Sequence of chain 1.B:
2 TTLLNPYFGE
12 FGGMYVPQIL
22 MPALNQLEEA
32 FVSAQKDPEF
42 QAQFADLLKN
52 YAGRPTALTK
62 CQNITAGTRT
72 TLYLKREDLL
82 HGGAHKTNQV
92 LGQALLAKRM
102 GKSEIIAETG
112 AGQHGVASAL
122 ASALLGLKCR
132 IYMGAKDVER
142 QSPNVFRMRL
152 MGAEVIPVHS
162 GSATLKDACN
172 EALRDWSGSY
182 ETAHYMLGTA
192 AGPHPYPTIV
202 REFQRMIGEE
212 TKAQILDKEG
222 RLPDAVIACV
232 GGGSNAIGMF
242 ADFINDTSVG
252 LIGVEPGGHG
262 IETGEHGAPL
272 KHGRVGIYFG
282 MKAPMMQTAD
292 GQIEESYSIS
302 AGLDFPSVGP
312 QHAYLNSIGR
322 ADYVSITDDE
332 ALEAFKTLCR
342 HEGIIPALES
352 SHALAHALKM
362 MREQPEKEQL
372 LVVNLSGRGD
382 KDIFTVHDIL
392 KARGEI

A protein and the small-molecule ligand that binds it are described below.
Small molecule (SMILES): O=C(NCCOP(=O)(O)O)c1ccc(OC(F)(F)F)cc1

Binding-site contacts:
Ligand atom C4 contacts residue THR190 of chain 1.B at 3.8 Å.
Ligand atom C5 contacts residue THR190 of chain 1.B at 3.4 Å.
Ligand atom C5 contacts residue PHE306 of chain 1.B at 3.2 Å (hydrophobic).
Ligand atom F10 contacts residue PHE280 of chain 1.B at 3.0 Å.
Ligand atom O7 contacts residue LEU188 of chain 1.B at 3.7 Å.
Ligand atom C3 contacts residue CYS170 of chain 1.B at 3.3 Å (hydrophobic).
Ligand atom N13 contacts residue GLU109 of chain 1.B at 2.8 Å (salt-bridge).
Ligand atom O7 contacts residue GLY193 of chain 1.B at 3.5 Å.
Ligand atom F10 contacts residue LEU174 of chain 1.B at 3.6 Å.
Ligand atom O20 contacts residue GLY111 of chain 1.B at 3.1 Å (h-bond).
Ligand atom C2 contacts residue LEU188 of chain 1.B at 3.6 Å (hydrophobic).
Ligand atom O21 contacts residue LYS87 of chain 1.B at 3.4 Å.
Ligand atom O14 contacts residue THR190 of chain 1.B at 3.2 Å.
Ligand atom C2 contacts residue TYR186 of chain 1.B at 3.4 Å (hydrophobic).
Ligand atom F9 contacts residue LEU188 of chain 1.B at 3.5 Å.
Ligand atom C2 contacts residue CYS170 of chain 1.B at 3.5 Å (hydrophobic).
Ligand atom P18 contacts residue GLY111 of chain 1.B at 3.6 Å.
Ligand atom F9 contacts residue TYR186 of chain 1.B at 3.4 Å.
Ligand atom F9 contacts residue LEU174 of chain 1.B at 3.7 Å.
Ligand atom C1 contacts residue LEU188 of chain 1.B at 3.6 Å (hydrophobic).
Ligand atom O20 contacts residue GLN114 of chain 1.B at 3.6 Å.
Ligand atom C3 contacts residue LEU188 of chain 1.B at 3.6 Å (hydrophobic).
Ligand atom O7 contacts residue PHE280 of chain 1.B at 3.6 Å.
Ligand atom O20 contacts residue HIS115 of chain 1.B at 3.0 Å (h-bond).
Ligand atom O19 contacts residue GLY111 of chain 1.B at 3.0 Å (h-bond).
Ligand atom C3 contacts residue GLU109 of chain 1.B at 3.3 Å.
Ligand atom C16 contacts residue GLU109 of chain 1.B at 3.5 Å.
Ligand atom C15 contacts residue GLU109 of chain 1.B at 3.6 Å.
Ligand atom O20 contacts residue THR110 of chain 1.B at 2.4 Å (h-bond).
Ligand atom O14 contacts residue PHE306 of chain 1.B at 3.3 Å.
Ligand atom F10 contacts residue PRO194 of chain 1.B at 3.6 Å.
Ligand atom C12 contacts residue THR190 of chain 1.B at 3.5 Å.
Ligand atom F11 contacts residue CYS170 of chain 1.B at 3.5 Å.
Ligand atom C6 contacts residue PHE306 of chain 1.B at 3.5 Å (hydrophobic).
Ligand atom C5 contacts residue LEU188 of chain 1.B at 3.8 Å (hydrophobic).
Ligand atom O17 contacts residue HIS115 of chain 1.B at 3.3 Å.
Ligand atom C6 contacts residue LEU188 of chain 1.B at 3.7 Å (hydrophobic).
Ligand atom F11 contacts residue PHE280 of chain 1.B at 3.8 Å.
Ligand atom F11 contacts residue LEU174 of chain 1.B at 3.7 Å.
Ligand atom C4 contacts residue LEU188 of chain 1.B at 3.8 Å (hydrophobic).